Binding-site contacts:
Ligand atom O3 contacts residue GLY81 of chain 1.A at 3.7 Å.
Ligand atom O6 contacts residue ASN110 of chain 1.A at 3.9 Å.
Ligand atom O3 contacts residue HIS193 of chain 1.A at 3.4 Å.
Ligand atom O4 contacts residue PHE144 of chain 1.A at 3.7 Å.
Ligand atom C6 contacts residue VAL109 of chain 1.A at 3.6 Å (hydrophobic).
Ligand atom C5 contacts residue PHE144 of chain 1.A at 3.7 Å (hydrophobic).
Ligand atom O6 contacts residue GLY80 of chain 1.A at 3.2 Å.
Ligand atom C1 contacts residue HIS193 of chain 1.A at 3.5 Å.
Ligand atom O2 contacts residue HIS193 of chain 1.A at 2.9 Å (h-bond).
Ligand atom C2 contacts residue HIS193 of chain 1.A at 3.8 Å.
Ligand atom C1 contacts residue TRP326 of chain 1.A at 3.9 Å (hydrophobic).
Ligand atom O3 contacts residue ASN110 of chain 1.A at 3.3 Å (h-bond).
Ligand atom O6 contacts residue LEU47 of chain 1.A at 3.6 Å.
Ligand atom O5 contacts residue TRP326 of chain 1.A at 4.0 Å.
Ligand atom C5 contacts residue HIS193 of chain 1.A at 4.0 Å.
Ligand atom C6 contacts residue PHE144 of chain 1.A at 4.0 Å (hydrophobic).
Ligand atom O4 contacts residue TRP326 of chain 1.A at 3.7 Å.
Ligand atom C3 contacts residue HIS193 of chain 1.A at 3.8 Å.
Ligand atom O2 contacts residue GLU324 of chain 1.A at 2.8 Å (salt-bridge).
Ligand atom C2 contacts residue GLU324 of chain 1.A at 3.7 Å.
Ligand atom C6 contacts residue SER46 of chain 1.A at 3.3 Å.
Ligand atom C4 contacts residue TRP326 of chain 1.A at 3.9 Å (hydrophobic).
Ligand atom O4 contacts residue HIS193 of chain 1.A at 3.0 Å (h-bond).
Ligand atom C6 contacts residue GLY80 of chain 1.A at 3.8 Å.
Ligand atom O5 contacts residue HIS193 of chain 1.A at 3.0 Å.
Ligand atom O2 contacts residue TRP326 of chain 1.A at 3.5 Å (h-bond).
Ligand atom O2 contacts residue SER41 of chain 1.A at 2.3 Å (h-bond).
Ligand atom C3 contacts residue GLY81 of chain 1.A at 4.0 Å.
Ligand atom C4 contacts residue LEU192 of chain 1.A at 4.1 Å (hydrophobic).
Ligand atom O4 contacts residue SER41 of chain 1.A at 3.6 Å.
Ligand atom O6 contacts residue ASP190 of chain 1.A at 3.9 Å.
Ligand atom C1 contacts residue SER46 of chain 1.A at 3.6 Å.
Ligand atom C6 contacts residue TRP326 of chain 1.A at 3.7 Å (hydrophobic).
Ligand atom C2 contacts residue SER41 of chain 1.A at 3.3 Å.
Ligand atom O6 contacts residue HIS193 of chain 1.A at 3.1 Å.
Ligand atom C4 contacts residue HIS193 of chain 1.A at 4.0 Å.
Ligand atom C5 contacts residue TRP326 of chain 1.A at 3.6 Å (hydrophobic).
Ligand atom C2 contacts residue GLY81 of chain 1.A at 3.9 Å.
Ligand atom C6 contacts residue LEU47 of chain 1.A at 3.5 Å (hydrophobic).
Ligand atom O6 contacts residue LEU192 of chain 1.A at 3.9 Å.

Sequence of chain 1.A:
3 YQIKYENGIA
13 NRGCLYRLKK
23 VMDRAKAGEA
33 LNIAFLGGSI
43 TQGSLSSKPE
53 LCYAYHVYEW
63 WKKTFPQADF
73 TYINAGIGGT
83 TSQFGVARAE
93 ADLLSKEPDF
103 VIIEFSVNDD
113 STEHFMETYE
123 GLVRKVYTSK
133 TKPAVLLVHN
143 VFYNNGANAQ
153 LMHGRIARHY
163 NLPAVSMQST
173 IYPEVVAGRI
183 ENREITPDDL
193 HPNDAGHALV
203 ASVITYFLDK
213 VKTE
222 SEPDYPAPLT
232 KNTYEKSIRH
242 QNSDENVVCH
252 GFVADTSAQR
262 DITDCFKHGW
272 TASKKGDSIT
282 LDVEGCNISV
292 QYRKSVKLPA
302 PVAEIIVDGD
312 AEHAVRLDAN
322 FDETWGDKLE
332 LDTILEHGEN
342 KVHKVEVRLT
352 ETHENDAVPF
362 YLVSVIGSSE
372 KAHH

A protein and the small-molecule ligand that binds it are described below.
Small molecule (SMILES): OC[C@H]1O[C@@H](O[C@H]2[C@H](O)[C@H](O)[C@H](O[C@H]3[C@H](O)[C@H](O)[C@H](O[C@H]4[C@H](O)[C@H](O)[C@H](O)O[C@@H]4CO)O[C@@H]3CO)O[C@@H]2CO)[C@@H](O)[C@@H](O)[C@@H]1O